A small-molecule ligand and the protein it binds are described below.
Small molecule (SMILES): C[C@H](CCC(=O)NCC(=O)O)[C@H]1CC[C@H]2[C@@H]3[C@H](O)C[C@@H]4C[C@H](O)CC[C@]4(C)[C@H]3C[C@H](O)[C@]12C

Binding-site contacts:
Ligand atom C1 contacts residue ASP21 of chain 1.A at 4.0 Å.
Ligand atom C21 contacts residue TYR111 of chain 1.A at 4.1 Å (hydrophobic).
Ligand atom C5 contacts residue ARG6 of chain 1.A at 4.0 Å.
Ligand atom CA contacts residue TYR111 of chain 1.A at 3.9 Å (hydrophobic).
Ligand atom C23 contacts residue CYS45 of chain 1.A at 4.1 Å (hydrophobic).
Ligand atom O1 contacts residue MET20 of chain 1.A at 3.2 Å (h-bond).
Ligand atom C22 contacts residue TYR111 of chain 1.A at 3.9 Å (hydrophobic).
Ligand atom C contacts residue ASP21 of chain 1.A at 3.9 Å.
Ligand atom O contacts residue ARG6 of chain 1.A at 3.6 Å.
Ligand atom C15 contacts residue TYR25 of chain 1.A at 3.5 Å (hydrophobic).
Ligand atom C24 contacts residue TYR111 of chain 1.A at 4.0 Å (hydrophobic).
Ligand atom C9 contacts residue CYS29 of chain 1.A at 4.1 Å (hydrophobic).
Ligand atom N contacts residue TYR111 of chain 1.A at 3.8 Å.
Ligand atom O1 contacts residue ASN23 of chain 1.A at 2.7 Å (h-bond).
Ligand atom C19 contacts residue ILE9 of chain 1.A at 4.0 Å (hydrophobic).
Ligand atom O2 contacts residue MET20 of chain 1.A at 3.5 Å.
Ligand atom C19 contacts residue ILE13 of chain 1.A at 3.7 Å (hydrophobic).
Ligand atom O4 contacts residue TYR111 of chain 1.A at 3.3 Å.
Ligand atom C19 contacts residue PHE106 of chain 1.A at 4.0 Å (hydrophobic).
Ligand atom O3 contacts residue ILE9 of chain 1.A at 3.9 Å.
Ligand atom C6 contacts residue GLY30 of chain 1.A at 4.0 Å.
Ligand atom C16 contacts residue TYR111 of chain 1.A at 4.0 Å (hydrophobic).
Ligand atom C20 contacts residue TYR111 of chain 1.A at 4.0 Å (hydrophobic).
Ligand atom C11 contacts residue ILE9 of chain 1.A at 3.5 Å (hydrophobic).
Ligand atom C12 contacts residue ILE9 of chain 1.A at 3.8 Å (hydrophobic).
Ligand atom C16 contacts residue LEU41 of chain 1.A at 4.0 Å (hydrophobic).
Ligand atom C7 contacts residue ASN23 of chain 1.A at 3.5 Å.
Ligand atom C14 contacts residue MET20 of chain 1.A at 4.0 Å (hydrophobic).
Ligand atom C7 contacts residue CYS29 of chain 1.A at 3.6 Å (hydrophobic).
Ligand atom C4 contacts residue PHE5 of chain 1.A at 3.9 Å (hydrophobic).
Ligand atom C5 contacts residue ASP21 of chain 1.A at 4.0 Å.
Ligand atom C8 contacts residue ASN23 of chain 1.A at 3.2 Å.
Ligand atom C12 contacts residue PHE106 of chain 1.A at 4.1 Å (hydrophobic).
Ligand atom C23 contacts residue PHE106 of chain 1.A at 4.0 Å (hydrophobic).
Ligand atom C23 contacts residue CYS29 of chain 1.A at 4.1 Å (hydrophobic).
Ligand atom O contacts residue ASP21 of chain 1.A at 3.0 Å (salt-bridge).
Ligand atom C23 contacts residue LEU41 of chain 1.A at 3.8 Å (hydrophobic).
Ligand atom C11 contacts residue PHE106 of chain 1.A at 3.6 Å (hydrophobic).
Ligand atom C7 contacts residue GLY30 of chain 1.A at 3.6 Å.
Ligand atom C15 contacts residue MET20 of chain 1.A at 4.0 Å (hydrophobic).

Sequence of chain 1.A:
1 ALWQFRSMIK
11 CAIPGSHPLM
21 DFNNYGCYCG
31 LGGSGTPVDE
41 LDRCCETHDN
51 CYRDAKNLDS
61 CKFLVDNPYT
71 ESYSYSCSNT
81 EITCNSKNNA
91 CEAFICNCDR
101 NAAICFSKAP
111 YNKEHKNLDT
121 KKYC